A small-molecule ligand and the protein it binds are described below.
Small molecule (SMILES): COc1ccccc1N1CCN([C@H]2CCCC[C@@H]2NS(=O)(=O)c2ccccc2)CC1

Binding-site contacts:
Ligand atom C23 contacts residue 3PE1 of chain 1.H at 4.1 Å.
Ligand atom C04 contacts residue VAL432 of chain 1.B at 3.9 Å (hydrophobic).
Ligand atom C14 contacts residue SER503 of chain 1.A at 3.4 Å.
Ligand atom C20 contacts residue MET508 of chain 1.A at 3.8 Å (hydrophobic).
Ligand atom C23 contacts residue SER503 of chain 1.A at 4.0 Å.
Ligand atom C05 contacts residue PHE513 of chain 1.B at 3.4 Å (hydrophobic).
Ligand atom C05 contacts residue TYR507 of chain 1.A at 3.9 Å (hydrophobic).
Ligand atom C17 contacts residue CYS429 of chain 1.B at 3.6 Å (hydrophobic).
Ligand atom C02 contacts residue VAL432 of chain 1.B at 3.4 Å (hydrophobic).
Ligand atom C03 contacts residue PHE505 of chain 1.B at 4.0 Å (hydrophobic).
Ligand atom O01 contacts residue VAL432 of chain 1.B at 3.2 Å (h-bond).
Ligand atom C11 contacts residue 3PE1 of chain 1.H at 4.0 Å.
Ligand atom C08 contacts residue 3PE1 of chain 1.H at 3.9 Å.
Ligand atom C01 contacts residue VAL432 of chain 1.B at 3.7 Å (hydrophobic).
Ligand atom C21 contacts residue VAL425 of chain 1.B at 3.7 Å (hydrophobic).
Ligand atom C18 contacts residue SER503 of chain 1.A at 3.7 Å.
Ligand atom C15 contacts residue CYS429 of chain 1.B at 3.8 Å (hydrophobic).
Ligand atom C17 contacts residue SER503 of chain 1.A at 3.9 Å.
Ligand atom C22 contacts residue CYS429 of chain 1.B at 3.2 Å (hydrophobic).
Ligand atom C06 contacts residue PHE513 of chain 1.B at 3.3 Å (hydrophobic).
Ligand atom C04 contacts residue ILE468 of chain 1.B at 3.4 Å (hydrophobic).
Ligand atom C20 contacts residue SER503 of chain 1.A at 4.0 Å.
Ligand atom C03 contacts residue ILE468 of chain 1.B at 3.9 Å (hydrophobic).
Ligand atom C09 contacts residue TYR436 of chain 1.B at 3.7 Å (hydrophobic).
Ligand atom C10 contacts residue TYR499 of chain 1.A at 3.5 Å (hydrophobic).
Ligand atom N03 contacts residue CYS429 of chain 1.B at 3.6 Å (h-bond).
Ligand atom O01 contacts residue TYR436 of chain 1.B at 2.8 Å.
Ligand atom C04 contacts residue TYR507 of chain 1.A at 4.0 Å (hydrophobic).
Ligand atom O02 contacts residue ALA433 of chain 1.B at 3.3 Å (h-bond).
Ligand atom C03 contacts residue VAL432 of chain 1.B at 3.5 Å (hydrophobic).
Ligand atom O02 contacts residue CYS429 of chain 1.B at 3.3 Å (h-bond).
Ligand atom C09 contacts residue 3PE1 of chain 1.H at 3.8 Å.
Ligand atom C11 contacts residue TYR499 of chain 1.A at 3.8 Å (hydrophobic).
Ligand atom O01 contacts residue ALA433 of chain 1.B at 3.4 Å.
Ligand atom C13 contacts residue SER503 of chain 1.A at 3.1 Å.
Ligand atom C22 contacts residue TYR507 of chain 1.A at 3.7 Å (hydrophobic).
Ligand atom C21 contacts residue TYR507 of chain 1.A at 3.5 Å (hydrophobic).
Ligand atom C01 contacts residue CYS429 of chain 1.B at 4.1 Å (hydrophobic).
Ligand atom C20 contacts residue VAL425 of chain 1.B at 4.0 Å (hydrophobic).
Ligand atom S01 contacts residue ALA433 of chain 1.B at 4.0 Å.

Sequence of chain 1.A:
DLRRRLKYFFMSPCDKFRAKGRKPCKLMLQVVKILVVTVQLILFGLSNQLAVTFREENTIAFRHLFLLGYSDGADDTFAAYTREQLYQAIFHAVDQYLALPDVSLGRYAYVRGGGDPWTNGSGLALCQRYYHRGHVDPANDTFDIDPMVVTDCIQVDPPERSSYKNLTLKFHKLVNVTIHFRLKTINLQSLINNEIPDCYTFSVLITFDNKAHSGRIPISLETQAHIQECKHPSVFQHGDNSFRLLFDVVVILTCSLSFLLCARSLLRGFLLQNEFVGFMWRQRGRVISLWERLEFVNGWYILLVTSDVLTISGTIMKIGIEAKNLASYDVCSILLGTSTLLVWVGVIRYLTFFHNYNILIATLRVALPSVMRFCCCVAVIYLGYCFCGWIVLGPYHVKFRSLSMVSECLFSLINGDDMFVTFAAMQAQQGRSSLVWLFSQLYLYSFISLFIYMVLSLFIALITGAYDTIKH

Sequence of chain 1.B:
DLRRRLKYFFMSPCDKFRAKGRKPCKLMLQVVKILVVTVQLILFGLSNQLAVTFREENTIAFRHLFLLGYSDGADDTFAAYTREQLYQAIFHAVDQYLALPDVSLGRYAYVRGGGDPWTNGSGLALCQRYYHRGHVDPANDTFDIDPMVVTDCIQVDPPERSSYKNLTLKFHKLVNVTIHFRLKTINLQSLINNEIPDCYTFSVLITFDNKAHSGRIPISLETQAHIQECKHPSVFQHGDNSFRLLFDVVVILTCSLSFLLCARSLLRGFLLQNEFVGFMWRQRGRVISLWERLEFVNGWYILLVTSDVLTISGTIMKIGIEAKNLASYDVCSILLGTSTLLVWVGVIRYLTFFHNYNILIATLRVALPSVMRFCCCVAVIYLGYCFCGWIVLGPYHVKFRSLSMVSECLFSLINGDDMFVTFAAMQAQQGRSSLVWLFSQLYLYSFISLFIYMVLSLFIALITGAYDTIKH